Binding-site contacts:
Ligand atom C4 contacts residue TYR101 of chain 1.B at 3.4 Å (hydrophobic).
Ligand atom C6 contacts residue TRP85 of chain 1.B at 4.1 Å (hydrophobic).
Ligand atom O2 contacts residue PHE77 of chain 1.B at 3.8 Å.
Ligand atom C5 contacts residue TRP79 of chain 1.B at 3.6 Å (hydrophobic).
Ligand atom C3 contacts residue ASN50 of chain 1.B at 4.2 Å.
Ligand atom O1 contacts residue PHE77 of chain 1.B at 3.3 Å (h-bond).
Ligand atom C2 contacts residue TRP79 of chain 1.B at 4.0 Å (hydrophobic).
Ligand atom C8 contacts residue ASN50 of chain 1.B at 3.8 Å.
Ligand atom N1 contacts residue PHE77 of chain 1.B at 2.8 Å (h-bond).
Ligand atom C4 contacts residue PHE77 of chain 1.B at 3.7 Å (hydrophobic).
Ligand atom N1 contacts residue SER78 of chain 1.B at 4.2 Å.
Ligand atom C1 contacts residue TRP99 of chain 1.B at 3.4 Å (hydrophobic).
Ligand atom S1 contacts residue TRP99 of chain 1.B at 4.0 Å.
Ligand atom C5 contacts residue TRP99 of chain 1.B at 3.6 Å (hydrophobic).
Ligand atom O3 contacts residue ILE87 of chain 1.B at 4.1 Å.
Ligand atom S1 contacts residue ASN50 of chain 1.B at 4.1 Å.
Ligand atom C12 contacts residue ILE87 of chain 1.B at 4.3 Å (hydrophobic).
Ligand atom C4 contacts residue TRP79 of chain 1.B at 3.3 Å (hydrophobic).
Ligand atom C6 contacts residue ASN50 of chain 1.B at 4.2 Å.
Ligand atom C5 contacts residue TRP85 of chain 1.B at 3.6 Å (hydrophobic).
Ligand atom C3 contacts residue PHE77 of chain 1.B at 3.4 Å (hydrophobic).
Ligand atom O2 contacts residue TRP79 of chain 1.B at 2.9 Å (h-bond).
Ligand atom C1 contacts residue TRP85 of chain 1.B at 3.4 Å (hydrophobic).
Ligand atom O3 contacts residue TRP99 of chain 1.B at 2.9 Å (h-bond).
Ligand atom C4 contacts residue TRP85 of chain 1.B at 3.8 Å (hydrophobic).
Ligand atom N1 contacts residue TRP79 of chain 1.B at 3.4 Å.
Ligand atom O2 contacts residue TYR101 of chain 1.B at 2.7 Å (h-bond).
Ligand atom C5 contacts residue TYR101 of chain 1.B at 3.4 Å (hydrophobic).
Ligand atom O3 contacts residue TRP85 of chain 1.B at 4.2 Å.
Ligand atom O1 contacts residue ASN50 of chain 1.B at 3.6 Å.
Ligand atom C2 contacts residue TRP99 of chain 1.B at 4.2 Å (hydrophobic).
Ligand atom C12 contacts residue TRP85 of chain 1.B at 4.0 Å (hydrophobic).
Ligand atom O4 contacts residue ASN50 of chain 1.B at 2.9 Å (h-bond).
Ligand atom O1 contacts residue PRO51 of chain 1.B at 3.4 Å.
Ligand atom O2 contacts residue SER78 of chain 1.B at 3.5 Å.
Ligand atom O2 contacts residue TRP85 of chain 1.B at 3.9 Å.
Ligand atom O4 contacts residue TRP99 of chain 1.B at 4.1 Å.
Ligand atom C4 contacts residue SER78 of chain 1.B at 4.1 Å.
Ligand atom O1 contacts residue TRP79 of chain 1.B at 3.8 Å.
Ligand atom C3 contacts residue TRP79 of chain 1.B at 3.6 Å (hydrophobic).

Sequence of chain 1.B:
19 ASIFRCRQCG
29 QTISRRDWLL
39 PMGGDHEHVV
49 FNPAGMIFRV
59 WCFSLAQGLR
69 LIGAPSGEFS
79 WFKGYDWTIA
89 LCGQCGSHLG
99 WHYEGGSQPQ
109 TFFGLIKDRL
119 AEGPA

The protein below binds the small molecule below.
Small molecule (SMILES): O=C1CC[C@H](CS(=O)(=O)c2ccccc2)C(=O)N1